Sequence of chain 5.A:
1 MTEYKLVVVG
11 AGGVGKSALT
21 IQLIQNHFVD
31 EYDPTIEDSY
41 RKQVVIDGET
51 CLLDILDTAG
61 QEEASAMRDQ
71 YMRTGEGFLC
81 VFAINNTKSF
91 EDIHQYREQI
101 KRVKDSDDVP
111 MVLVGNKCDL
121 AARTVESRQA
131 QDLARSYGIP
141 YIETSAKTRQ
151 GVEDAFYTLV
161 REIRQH

Binding-site contacts:
Ligand atom O6 contacts residue ASP119 of chain 5.A at 3.4 Å (salt-bridge).
Ligand atom O1B contacts residue LYS16 of chain 5.A at 2.8 Å (salt-bridge).
Ligand atom O2G contacts residue THR35 of chain 5.A at 2.8 Å (h-bond).
Ligand atom O2' contacts residue VAL29 of chain 5.A at 2.7 Å (h-bond).
Ligand atom O1A contacts residue ALA18 of chain 5.A at 2.9 Å (h-bond).
Ligand atom PB contacts residue MG1 of chain 5.D at 3.3 Å.
Ligand atom O6 contacts residue LYS117 of chain 5.A at 3.4 Å.
Ligand atom N1 contacts residue ASP119 of chain 5.A at 2.8 Å (salt-bridge).
Ligand atom O2B contacts residue MG1 of chain 5.D at 2.1 Å.
Ligand atom O2B contacts residue SER17 of chain 5.A at 3.0 Å (h-bond).
Ligand atom N3B contacts residue MG1 of chain 5.D at 3.4 Å.
Ligand atom O3G contacts residue GLY12 of chain 5.A at 3.4 Å.
Ligand atom O2' contacts residue PHE28 of chain 5.A at 3.3 Å.
Ligand atom PG contacts residue MG1 of chain 5.D at 3.2 Å.
Ligand atom O4' contacts residue LYS117 of chain 5.A at 3.4 Å (salt-bridge).
Ligand atom O6 contacts residue ASN116 of chain 5.A at 3.3 Å (h-bond).
Ligand atom O3' contacts residue ASP30 of chain 5.A at 3.0 Å (salt-bridge).
Ligand atom O1G contacts residue PRO34 of chain 5.A at 3.5 Å.
Ligand atom O1A contacts residue SER17 of chain 5.A at 3.4 Å (h-bond).
Ligand atom O1B contacts residue VAL14 of chain 5.A at 3.3 Å (h-bond).
Ligand atom O6 contacts residue ALA146 of chain 5.A at 2.9 Å (h-bond).
Ligand atom N7 contacts residue ASN116 of chain 5.A at 3.1 Å (h-bond).
Ligand atom N2 contacts residue ASP119 of chain 5.A at 2.8 Å (salt-bridge).
Ligand atom PB contacts residue LYS16 of chain 5.A at 3.5 Å.
Ligand atom O1G contacts residue GLN61 of chain 5.A at 3.1 Å (h-bond).
Ligand atom O3G contacts residue LYS16 of chain 5.A at 2.6 Å (salt-bridge).
Ligand atom O2' contacts residue ASP30 of chain 5.A at 3.4 Å (salt-bridge).
Ligand atom O1A contacts residue GLY15 of chain 5.A at 3.3 Å.
Ligand atom O6 contacts residue SER145 of chain 5.A at 3.5 Å.
Ligand atom O1B contacts residue GLY13 of chain 5.A at 3.4 Å (h-bond).
Ligand atom C6 contacts residue LYS117 of chain 5.A at 3.5 Å.
Ligand atom O3G contacts residue GLY60 of chain 5.A at 2.8 Å (h-bond).
Ligand atom O2G contacts residue MG1 of chain 5.D at 2.1 Å.
Ligand atom C6 contacts residue ASP119 of chain 5.A at 3.5 Å.
Ligand atom O3A contacts residue GLY15 of chain 5.A at 3.1 Å (h-bond).
Ligand atom N3B contacts residue GLY13 of chain 5.A at 3.0 Å (h-bond).
Ligand atom O2B contacts residue LYS16 of chain 5.A at 3.5 Å (salt-bridge).
Ligand atom C2' contacts residue VAL29 of chain 5.A at 3.5 Å (hydrophobic).
Ligand atom O1B contacts residue GLY15 of chain 5.A at 3.0 Å (h-bond).
Ligand atom C8 contacts residue ALA18 of chain 5.A at 3.5 Å (hydrophobic).

This protein binds this small molecule.
Small molecule (SMILES): Nc1nc2c(ncn2[C@@H]2O[C@H](CO[P](=O)(O)O[P](=O)(O)NP(=O)(O)O)[C@@H](O)[C@H]2O)c(=O)[nH]1